A protein and the small-molecule ligand that binds it are described below.
Small molecule (SMILES): CC(=O)N[C@@H]1[C@@H](O)[C@H](O)[C@@H](CO)O[C@H]1O

Binding-site contacts:
Ligand atom O7 contacts residue ASN155 of chain 1.C at 2.0 Å (h-bond).
Ligand atom C1 contacts residue ASN155 of chain 1.C at 1.4 Å.
Ligand atom C5 contacts residue ASN155 of chain 1.C at 3.4 Å.
Ligand atom C8 contacts residue ASN155 of chain 1.C at 3.5 Å.
Ligand atom O5 contacts residue ASN155 of chain 1.C at 2.1 Å (h-bond).
Ligand atom O6 contacts residue THR157 of chain 1.C at 4.4 Å.
Ligand atom C3 contacts residue ASN155 of chain 1.C at 3.9 Å.
Ligand atom C6 contacts residue ASN155 of chain 1.C at 4.5 Å.
Ligand atom C7 contacts residue ASN155 of chain 1.C at 2.5 Å.
Ligand atom C2 contacts residue ASN155 of chain 1.C at 2.6 Å.
Ligand atom O6 contacts residue ASN155 of chain 1.C at 4.2 Å.
Ligand atom C4 contacts residue ASN155 of chain 1.C at 4.1 Å.
Ligand atom N2 contacts residue ASN155 of chain 1.C at 3.0 Å (h-bond).

Sequence of chain 1.C:
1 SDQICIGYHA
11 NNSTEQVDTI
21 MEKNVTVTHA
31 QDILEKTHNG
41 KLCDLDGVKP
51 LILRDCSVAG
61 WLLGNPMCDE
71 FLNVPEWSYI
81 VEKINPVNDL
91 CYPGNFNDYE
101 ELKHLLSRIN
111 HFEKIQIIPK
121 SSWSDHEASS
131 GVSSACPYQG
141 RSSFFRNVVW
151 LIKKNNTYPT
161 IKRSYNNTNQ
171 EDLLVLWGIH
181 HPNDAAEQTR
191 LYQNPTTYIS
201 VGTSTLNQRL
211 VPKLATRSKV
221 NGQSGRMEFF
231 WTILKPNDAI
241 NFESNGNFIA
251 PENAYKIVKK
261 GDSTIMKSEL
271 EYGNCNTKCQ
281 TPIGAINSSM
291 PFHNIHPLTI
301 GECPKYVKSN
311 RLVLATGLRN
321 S